The small molecule below binds the protein below.
Small molecule (SMILES): O=C1C=CC(=O)N1CCN1C(=O)C=CC1=O

Sequence of chain 1.C:
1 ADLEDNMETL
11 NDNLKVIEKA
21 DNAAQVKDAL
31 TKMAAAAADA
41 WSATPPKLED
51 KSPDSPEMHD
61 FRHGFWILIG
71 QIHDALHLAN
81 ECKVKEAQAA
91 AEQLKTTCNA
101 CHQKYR

Binding-site contacts:
Ligand atom CAE contacts residue ASN80 of chain 1.C at 4.2 Å.
Ligand atom CAH contacts residue CYS82 of chain 1.A at 2.7 Å (hydrophobic).
Ligand atom CAF contacts residue GLU81 of chain 1.C at 3.5 Å.
Ligand atom CAH contacts residue ASN80 of chain 1.A at 4.2 Å.
Ligand atom NAO contacts residue CYS82 of chain 1.C at 3.8 Å.
Ligand atom CAG contacts residue ASN80 of chain 1.A at 4.3 Å.
Ligand atom CAE contacts residue GLU81 of chain 1.C at 4.2 Å.
Ligand atom CAF contacts residue CYS82 of chain 1.C at 2.7 Å (hydrophobic).
Ligand atom CAE contacts residue CYS82 of chain 1.C at 1.8 Å (hydrophobic).
Ligand atom CAF contacts residue ASN80 of chain 1.C at 4.1 Å.
Ligand atom CAL contacts residue CYS82 of chain 1.C at 3.7 Å (hydrophobic).
Ligand atom CAG contacts residue CYS82 of chain 1.A at 1.8 Å (hydrophobic).
Ligand atom NAP contacts residue CYS82 of chain 1.A at 3.8 Å.
Ligand atom CAN contacts residue CYS82 of chain 1.A at 3.7 Å (hydrophobic).
Ligand atom CAK contacts residue CYS82 of chain 1.C at 2.9 Å (hydrophobic).
Ligand atom OAC contacts residue CYS82 of chain 1.A at 3.4 Å (h-bond).
Ligand atom CAG contacts residue GLU81 of chain 1.A at 4.1 Å.
Ligand atom OAA contacts residue CYS82 of chain 1.C at 3.4 Å (h-bond).
Ligand atom CAM contacts residue CYS82 of chain 1.A at 2.9 Å (hydrophobic).

Sequence of chain 1.A:
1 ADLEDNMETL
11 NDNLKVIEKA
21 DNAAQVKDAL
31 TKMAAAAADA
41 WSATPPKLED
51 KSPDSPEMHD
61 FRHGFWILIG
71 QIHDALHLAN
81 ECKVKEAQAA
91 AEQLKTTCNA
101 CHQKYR